Binding-site contacts:
Ligand atom O5 contacts residue HIS371 of chain 1.A at 3.0 Å (h-bond).
Ligand atom C2 contacts residue ASN368 of chain 1.A at 2.5 Å.
Ligand atom C8 contacts residue ASN368 of chain 1.A at 4.5 Å.
Ligand atom C3 contacts residue ASN368 of chain 1.A at 3.8 Å.
Ligand atom N2 contacts residue ASN368 of chain 1.A at 2.9 Å (h-bond).
Ligand atom O5 contacts residue ASN368 of chain 1.A at 2.3 Å (h-bond).
Ligand atom C1 contacts residue ASN368 of chain 1.A at 1.4 Å.
Ligand atom O6 contacts residue HIS371 of chain 1.A at 3.1 Å (h-bond).
Ligand atom C4 contacts residue ASN368 of chain 1.A at 4.3 Å.
Ligand atom C7 contacts residue ASN368 of chain 1.A at 3.9 Å.
Ligand atom C5 contacts residue ASN368 of chain 1.A at 3.6 Å.
Ligand atom C1 contacts residue HIS371 of chain 1.A at 3.6 Å.
Ligand atom C5 contacts residue HIS371 of chain 1.A at 3.5 Å.
Ligand atom C6 contacts residue HIS371 of chain 1.A at 3.9 Å.

Sequence of chain 1.A:
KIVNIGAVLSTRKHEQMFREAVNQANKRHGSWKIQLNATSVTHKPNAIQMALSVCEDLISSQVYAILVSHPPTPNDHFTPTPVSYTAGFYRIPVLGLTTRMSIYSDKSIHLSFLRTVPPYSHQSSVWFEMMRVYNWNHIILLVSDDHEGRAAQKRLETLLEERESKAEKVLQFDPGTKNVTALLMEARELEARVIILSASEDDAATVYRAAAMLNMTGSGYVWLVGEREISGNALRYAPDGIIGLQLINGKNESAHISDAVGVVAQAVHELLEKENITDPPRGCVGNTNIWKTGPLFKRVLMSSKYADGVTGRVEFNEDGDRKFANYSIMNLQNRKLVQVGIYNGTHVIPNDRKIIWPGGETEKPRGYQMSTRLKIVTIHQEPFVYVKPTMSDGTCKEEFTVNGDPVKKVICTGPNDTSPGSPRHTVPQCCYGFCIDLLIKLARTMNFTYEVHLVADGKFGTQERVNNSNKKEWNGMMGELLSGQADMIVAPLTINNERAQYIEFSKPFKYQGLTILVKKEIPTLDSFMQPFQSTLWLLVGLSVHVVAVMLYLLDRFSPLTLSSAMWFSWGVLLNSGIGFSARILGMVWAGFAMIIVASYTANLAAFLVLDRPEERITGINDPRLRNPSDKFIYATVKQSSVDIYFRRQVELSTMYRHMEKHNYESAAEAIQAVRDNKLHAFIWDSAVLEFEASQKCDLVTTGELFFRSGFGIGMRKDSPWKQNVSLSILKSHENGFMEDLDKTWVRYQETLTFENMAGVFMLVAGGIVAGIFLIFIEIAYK

This small molecule binds to this protein.
Small molecule (SMILES): CC(=O)N[C@H]1[C@H](O[C@H]2[C@H](O)[C@@H](NC(C)=O)CO[C@@H]2CO)O[C@H](CO)[C@@H](O)[C@@H]1O